Binding-site contacts:
Ligand atom N8 contacts residue LEU158 of chain 1.H at 3.6 Å.
Ligand atom O2 contacts residue GLU27 of chain 1.H at 2.5 Å (salt-bridge).
Ligand atom N3 contacts residue ASN156 of chain 1.H at 3.6 Å.
Ligand atom C3 contacts residue THR29 of chain 1.H at 3.2 Å.
Ligand atom C17 contacts residue ASN607 of chain 1.G at 3.6 Å.
Ligand atom S1 contacts residue GLU27 of chain 1.H at 3.8 Å.
Ligand atom C20 contacts residue ARG628 of chain 1.G at 3.1 Å.
Ligand atom C11 contacts residue MET108 of chain 1.H at 3.4 Å (hydrophobic).
Ligand atom C22 contacts residue ALA46 of chain 1.H at 3.6 Å (hydrophobic).
Ligand atom C15 contacts residue ILE25 of chain 1.H at 3.7 Å (hydrophobic).
Ligand atom C19 contacts residue ARG628 of chain 1.G at 3.1 Å.
Ligand atom O1 contacts residue GLY26 of chain 1.H at 3.5 Å.
Ligand atom C11 contacts residue ASP109 of chain 1.H at 3.3 Å.
Ligand atom C22 contacts residue GLU106 of chain 1.H at 3.6 Å.
Ligand atom C17 contacts residue ARG647 of chain 1.G at 3.5 Å.
Ligand atom N8 contacts residue MET108 of chain 1.H at 3.6 Å.
Ligand atom C16 contacts residue ARG647 of chain 1.G at 3.6 Å.
Ligand atom C21 contacts residue LEU158 of chain 1.H at 3.6 Å (hydrophobic).
Ligand atom C14 contacts residue ARG628 of chain 1.G at 3.5 Å.
Ligand atom C9 contacts residue MET108 of chain 1.H at 3.2 Å (hydrophobic).
Ligand atom N2 contacts residue ASN156 of chain 1.H at 3.4 Å (h-bond).
Ligand atom C10 contacts residue ARG628 of chain 1.G at 3.6 Å.
Ligand atom C10 contacts residue MET108 of chain 1.H at 3.8 Å (hydrophobic).
Ligand atom C4 contacts residue SER155 of chain 1.H at 3.6 Å.
Ligand atom C4 contacts residue ASN156 of chain 1.H at 3.7 Å.
Ligand atom C16 contacts residue ARG628 of chain 1.G at 3.6 Å.
Ligand atom N7 contacts residue ILE609 of chain 1.G at 3.4 Å.
Ligand atom C25 contacts residue ALA46 of chain 1.H at 3.7 Å (hydrophobic).
Ligand atom N6 contacts residue MET108 of chain 1.H at 2.9 Å (h-bond).
Ligand atom C24 contacts residue PHE105 of chain 1.H at 3.6 Å (hydrophobic).
Ligand atom C6 contacts residue SER155 of chain 1.H at 3.7 Å.
Ligand atom C11 contacts residue TYR107 of chain 1.H at 3.2 Å (hydrophobic).
Ligand atom C18 contacts residue ILE609 of chain 1.G at 3.7 Å (hydrophobic).
Ligand atom N2 contacts residue ASP169 of chain 1.H at 3.1 Å (salt-bridge).
Ligand atom C25 contacts residue PHE105 of chain 1.H at 3.4 Å (hydrophobic).
Ligand atom C14 contacts residue ILE25 of chain 1.H at 3.7 Å (hydrophobic).
Ligand atom C17 contacts residue ARG628 of chain 1.G at 3.6 Å.
Ligand atom C9 contacts residue HIS110 of chain 1.H at 3.7 Å.
Ligand atom C13 contacts residue ARG628 of chain 1.G at 3.6 Å.
Ligand atom C12 contacts residue TYR107 of chain 1.H at 3.0 Å (hydrophobic).

The small molecule below binds the protein below.
Small molecule (SMILES): Cc1nn(C)c(CNc2nc(NCc3ccc(-c4ccccn4)cc3)c3ncn(C(C)C)c3n2)c1S(N)(=O)=O

Sequence of chain 1.H:
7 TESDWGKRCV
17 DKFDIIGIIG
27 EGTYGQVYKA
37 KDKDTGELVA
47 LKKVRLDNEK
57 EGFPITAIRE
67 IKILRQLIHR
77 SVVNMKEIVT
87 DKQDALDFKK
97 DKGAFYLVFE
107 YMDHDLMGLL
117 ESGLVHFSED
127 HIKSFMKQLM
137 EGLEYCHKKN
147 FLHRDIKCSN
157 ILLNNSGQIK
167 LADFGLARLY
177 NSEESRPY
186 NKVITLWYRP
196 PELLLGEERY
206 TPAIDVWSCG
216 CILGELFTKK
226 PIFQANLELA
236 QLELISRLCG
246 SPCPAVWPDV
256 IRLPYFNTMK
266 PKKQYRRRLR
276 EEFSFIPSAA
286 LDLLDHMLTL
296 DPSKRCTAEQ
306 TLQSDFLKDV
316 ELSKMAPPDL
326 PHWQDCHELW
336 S

Sequence of chain 1.G:
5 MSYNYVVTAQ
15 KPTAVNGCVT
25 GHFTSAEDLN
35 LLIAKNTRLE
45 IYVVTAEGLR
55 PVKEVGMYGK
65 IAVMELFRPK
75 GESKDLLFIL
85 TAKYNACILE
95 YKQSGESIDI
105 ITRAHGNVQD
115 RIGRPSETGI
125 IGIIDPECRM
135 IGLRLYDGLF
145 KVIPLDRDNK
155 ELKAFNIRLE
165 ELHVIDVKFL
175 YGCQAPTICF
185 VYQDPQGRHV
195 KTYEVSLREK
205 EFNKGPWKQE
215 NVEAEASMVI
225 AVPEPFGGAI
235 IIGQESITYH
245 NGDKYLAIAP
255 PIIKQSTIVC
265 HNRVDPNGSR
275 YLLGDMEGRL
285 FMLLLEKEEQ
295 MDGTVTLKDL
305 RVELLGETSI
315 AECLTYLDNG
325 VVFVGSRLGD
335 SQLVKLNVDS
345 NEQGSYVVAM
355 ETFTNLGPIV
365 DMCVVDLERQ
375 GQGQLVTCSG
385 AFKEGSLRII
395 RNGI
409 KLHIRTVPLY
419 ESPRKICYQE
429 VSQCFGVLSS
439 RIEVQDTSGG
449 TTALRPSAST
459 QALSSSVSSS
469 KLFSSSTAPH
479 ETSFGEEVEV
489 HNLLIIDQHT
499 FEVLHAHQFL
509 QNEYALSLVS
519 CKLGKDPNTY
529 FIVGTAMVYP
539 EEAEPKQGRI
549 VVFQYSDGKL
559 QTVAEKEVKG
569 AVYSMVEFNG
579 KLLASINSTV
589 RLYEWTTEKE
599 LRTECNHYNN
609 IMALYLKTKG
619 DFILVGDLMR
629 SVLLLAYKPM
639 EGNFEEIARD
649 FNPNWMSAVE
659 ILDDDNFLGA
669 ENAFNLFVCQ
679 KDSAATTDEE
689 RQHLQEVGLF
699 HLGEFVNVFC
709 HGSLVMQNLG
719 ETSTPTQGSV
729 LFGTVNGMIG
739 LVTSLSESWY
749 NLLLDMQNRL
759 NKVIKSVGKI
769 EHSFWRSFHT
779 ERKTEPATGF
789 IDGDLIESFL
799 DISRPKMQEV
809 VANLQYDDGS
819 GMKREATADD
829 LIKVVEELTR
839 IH